Sequence of chain 1.A:
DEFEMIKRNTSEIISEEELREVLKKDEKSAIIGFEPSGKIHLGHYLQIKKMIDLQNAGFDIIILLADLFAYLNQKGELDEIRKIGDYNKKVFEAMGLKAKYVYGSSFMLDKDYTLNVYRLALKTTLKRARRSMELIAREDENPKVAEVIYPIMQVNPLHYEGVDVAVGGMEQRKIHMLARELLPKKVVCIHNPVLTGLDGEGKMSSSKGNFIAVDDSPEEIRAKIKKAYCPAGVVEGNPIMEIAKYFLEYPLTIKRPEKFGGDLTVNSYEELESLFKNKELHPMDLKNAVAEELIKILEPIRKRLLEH

Binding-site contacts:
Ligand atom C14 contacts residue LEU65 of chain 1.A at 4.0 Å (hydrophobic).
Ligand atom C3 contacts residue GLN155 of chain 1.A at 3.8 Å.
Ligand atom C4 contacts residue GLY34 of chain 1.A at 3.9 Å.
Ligand atom C8 contacts residue TYR151 of chain 1.A at 3.5 Å (hydrophobic).
Ligand atom C4 contacts residue GLN155 of chain 1.A at 3.6 Å.
Ligand atom C8 contacts residue GLN155 of chain 1.A at 3.8 Å.
Ligand atom C1 contacts residue GLN155 of chain 1.A at 3.8 Å.
Ligand atom F15 contacts residue TYR161 of chain 1.A at 4.0 Å.
Ligand atom C8 contacts residue GLN173 of chain 1.A at 3.3 Å.
Ligand atom C2 contacts residue GLN155 of chain 1.A at 3.8 Å.
Ligand atom N9 contacts residue TYR151 of chain 1.A at 2.8 Å (h-bond).
Ligand atom C10 contacts residue TYR151 of chain 1.A at 3.4 Å (hydrophobic).
Ligand atom F16 contacts residue LEU65 of chain 1.A at 2.8 Å.
Ligand atom N9 contacts residue GLN173 of chain 1.A at 2.8 Å (h-bond).
Ligand atom C13 contacts residue GLN155 of chain 1.A at 3.8 Å.
Ligand atom C13 contacts residue TYR161 of chain 1.A at 3.2 Å (hydrophobic).
Ligand atom F17 contacts residue HIS160 of chain 1.A at 3.5 Å.
Ligand atom F17 contacts residue TYR161 of chain 1.A at 3.6 Å.
Ligand atom N9 contacts residue GLN155 of chain 1.A at 2.9 Å (h-bond).
Ligand atom O12 contacts residue PHE35 of chain 1.A at 3.9 Å.
Ligand atom F15 contacts residue ILE32 of chain 1.A at 3.8 Å.
Ligand atom O11 contacts residue GLN173 of chain 1.A at 3.1 Å (h-bond).
Ligand atom C10 contacts residue GLN173 of chain 1.A at 3.7 Å.
Ligand atom C5 contacts residue PHE70 of chain 1.A at 3.8 Å (hydrophobic).
Ligand atom C7 contacts residue GLY34 of chain 1.A at 3.7 Å.
Ligand atom O12 contacts residue GLU36 of chain 1.A at 3.2 Å (salt-bridge).
Ligand atom F16 contacts residue GLY34 of chain 1.A at 4.0 Å.
Ligand atom C6 contacts residue PHE70 of chain 1.A at 3.6 Å (hydrophobic).
Ligand atom F17 contacts residue ILE32 of chain 1.A at 3.5 Å.
Ligand atom C3 contacts residue GLY34 of chain 1.A at 3.6 Å.
Ligand atom F15 contacts residue GLY34 of chain 1.A at 3.7 Å.
Ligand atom C7 contacts residue TYR151 of chain 1.A at 3.7 Å (hydrophobic).
Ligand atom O11 contacts residue TYR151 of chain 1.A at 3.3 Å (h-bond).
Ligand atom C2 contacts residue GLY34 of chain 1.A at 4.0 Å.
Ligand atom O11 contacts residue GLU36 of chain 1.A at 3.9 Å.
Ligand atom C5 contacts residue GLN155 of chain 1.A at 3.9 Å.
Ligand atom C6 contacts residue LEU65 of chain 1.A at 3.5 Å (hydrophobic).
Ligand atom C14 contacts residue TYR161 of chain 1.A at 3.9 Å (hydrophobic).
Ligand atom C5 contacts residue ALA67 of chain 1.A at 3.7 Å (hydrophobic).
Ligand atom C1 contacts residue LEU65 of chain 1.A at 4.0 Å (hydrophobic).

This protein binds this small molecule.
Small molecule (SMILES): N[C@@H](Cc1ccc(CC(F)(F)F)cc1)C(=O)O